Sequence of chain 1.B:
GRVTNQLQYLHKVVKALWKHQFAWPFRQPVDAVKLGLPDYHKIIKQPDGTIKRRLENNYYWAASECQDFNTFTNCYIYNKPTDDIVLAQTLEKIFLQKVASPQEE

Binding-site contacts:
Ligand atom CB contacts residue ILE90 of chain 1.B at 4.4 Å (hydrophobic).
Ligand atom CH3 contacts residue PHE27 of chain 1.B at 4.0 Å (hydrophobic).
Ligand atom NZ contacts residue VAL31 of chain 1.B at 3.9 Å.
Ligand atom CD contacts residue ILE90 of chain 1.B at 3.8 Å (hydrophobic).
Ligand atom CE contacts residue LEU38 of chain 1.B at 3.9 Å (hydrophobic).
Ligand atom N contacts residue ASP88 of chain 1.B at 3.0 Å (salt-bridge).
Ligand atom CE contacts residue LEU36 of chain 1.B at 3.8 Å (hydrophobic).
Ligand atom N contacts residue ASN84 of chain 1.B at 4.1 Å.
Ligand atom CA contacts residue ASN84 of chain 1.B at 4.2 Å.
Ligand atom CH contacts residue ASN84 of chain 1.B at 3.8 Å.
Ligand atom NZ contacts residue LEU36 of chain 1.B at 4.1 Å.
Ligand atom CH3 contacts residue ILE90 of chain 1.B at 3.6 Å (hydrophobic).
Ligand atom CD contacts residue LEU36 of chain 1.B at 4.3 Å (hydrophobic).
Ligand atom OH contacts residue ILE90 of chain 1.B at 4.2 Å.
Ligand atom OH contacts residue VAL31 of chain 1.B at 4.2 Å.
Ligand atom CB contacts residue ASP88 of chain 1.B at 4.4 Å.
Ligand atom CA contacts residue ASP88 of chain 1.B at 4.3 Å.
Ligand atom CD contacts residue ASN84 of chain 1.B at 3.4 Å.
Ligand atom CG contacts residue ASN84 of chain 1.B at 3.4 Å.
Ligand atom CH contacts residue VAL31 of chain 1.B at 4.0 Å (hydrophobic).
Ligand atom OH contacts residue ASN84 of chain 1.B at 2.9 Å (h-bond).
Ligand atom OH contacts residue CYS80 of chain 1.B at 4.2 Å.
Ligand atom CH3 contacts residue VAL31 of chain 1.B at 3.4 Å (hydrophobic).
Ligand atom CE contacts residue ILE90 of chain 1.B at 4.2 Å (hydrophobic).
Ligand atom OH contacts residue TYR41 of chain 1.B at 4.1 Å.
Ligand atom CH3 contacts residue PRO26 of chain 1.B at 4.2 Å (hydrophobic).
Ligand atom CG contacts residue LEU38 of chain 1.B at 4.3 Å (hydrophobic).
Ligand atom CB contacts residue ASN84 of chain 1.B at 3.4 Å.
Ligand atom CE contacts residue ASN84 of chain 1.B at 3.8 Å.
Ligand atom CH contacts residue ILE90 of chain 1.B at 3.1 Å (hydrophobic).
Ligand atom NZ contacts residue ILE90 of chain 1.B at 3.5 Å.

A small-molecule ligand and the protein it binds are described below.
Small molecule (SMILES): CC(=O)NCCCC[C@H](N)C(=O)O